Sequence of chain 1.A:
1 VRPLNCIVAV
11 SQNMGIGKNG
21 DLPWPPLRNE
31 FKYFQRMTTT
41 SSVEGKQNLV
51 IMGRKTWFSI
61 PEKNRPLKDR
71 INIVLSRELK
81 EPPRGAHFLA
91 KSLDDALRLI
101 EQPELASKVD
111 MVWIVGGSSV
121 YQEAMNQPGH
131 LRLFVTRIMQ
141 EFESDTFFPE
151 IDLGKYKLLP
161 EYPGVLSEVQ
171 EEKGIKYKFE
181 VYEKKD

The protein below binds the small molecule below.
Small molecule (SMILES): COc1ccccc1/C(C)=C/c1coc2nc(N)nc(N)c12

Binding-site contacts:
Ligand atom C2' contacts residue ALA9 of chain 1.A at 3.5 Å (hydrophobic).
Ligand atom N3' contacts residue GLU30 of chain 1.A at 2.8 Å (salt-bridge).
Ligand atom C8' contacts residue NDP1 of chain 1.C at 3.4 Å.
Ligand atom O8' contacts residue TYR121 of chain 1.A at 3.3 Å (h-bond).
Ligand atom N2' contacts residue GLU30 of chain 1.A at 2.7 Å (salt-bridge).
Ligand atom C8' contacts residue ILE7 of chain 1.A at 3.6 Å (hydrophobic).
Ligand atom N2' contacts residue ALA9 of chain 1.A at 3.3 Å (h-bond).
Ligand atom N1' contacts residue NDP1 of chain 1.C at 3.6 Å (h-bond).
Ligand atom C2' contacts residue VAL8 of chain 1.A at 3.5 Å (hydrophobic).
Ligand atom N3' contacts residue PHE34 of chain 1.A at 3.6 Å.
Ligand atom C7' contacts residue PHE34 of chain 1.A at 3.6 Å (hydrophobic).
Ligand atom N4' contacts residue GLU30 of chain 1.A at 3.6 Å (salt-bridge).
Ligand atom C4' contacts residue GLU30 of chain 1.A at 3.6 Å.
Ligand atom N1' contacts residue VAL8 of chain 1.A at 3.2 Å.
Ligand atom C7' contacts residue NDP1 of chain 1.C at 3.2 Å.
Ligand atom N1' contacts residue ILE7 of chain 1.A at 3.5 Å.
Ligand atom N2' contacts residue ILE7 of chain 1.A at 3.8 Å.
Ligand atom C7' contacts residue VAL115 of chain 1.A at 3.2 Å (hydrophobic).
Ligand atom C5' contacts residue NDP1 of chain 1.C at 3.9 Å.
Ligand atom C5' contacts residue PHE34 of chain 1.A at 3.5 Å (hydrophobic).
Ligand atom N2' contacts residue THR136 of chain 1.A at 3.5 Å (h-bond).
Ligand atom C6' contacts residue NDP1 of chain 1.C at 3.8 Å.
Ligand atom C13 contacts residue SER59 of chain 1.A at 3.8 Å.
Ligand atom C'6 contacts residue PHE31 of chain 1.A at 3.4 Å (hydrophobic).
Ligand atom C8' contacts residue PHE34 of chain 1.A at 3.5 Å (hydrophobic).
Ligand atom O8' contacts residue NDP1 of chain 1.C at 3.4 Å.
Ligand atom C'4 contacts residue PRO61 of chain 1.A at 3.5 Å (hydrophobic).
Ligand atom C'5 contacts residue PHE31 of chain 1.A at 3.6 Å (hydrophobic).
Ligand atom N2' contacts residue VAL8 of chain 1.A at 3.0 Å (h-bond).
Ligand atom C'4 contacts residue ILE60 of chain 1.A at 3.9 Å (hydrophobic).
Ligand atom C6' contacts residue PHE34 of chain 1.A at 3.7 Å (hydrophobic).
Ligand atom O8' contacts residue ILE7 of chain 1.A at 3.2 Å (h-bond).
Ligand atom N1' contacts residue PHE34 of chain 1.A at 3.8 Å.
Ligand atom O8' contacts residue PHE34 of chain 1.A at 3.7 Å.
Ligand atom N1' contacts residue ALA9 of chain 1.A at 3.5 Å (h-bond).
Ligand atom C4' contacts residue PHE34 of chain 1.A at 3.7 Å (hydrophobic).
Ligand atom C10 contacts residue THR56 of chain 1.A at 3.8 Å.
Ligand atom O8' contacts residue VAL115 of chain 1.A at 3.4 Å (h-bond).
Ligand atom N4' contacts residue PHE31 of chain 1.A at 3.9 Å.
Ligand atom C2' contacts residue GLU30 of chain 1.A at 3.5 Å.